This protein binds this small molecule.
Small molecule (SMILES): CCOc1cc2ncc(C#N)c(Nc3ccc(F)c(Cl)c3)c2cc1NC(=O)/C=C/CN(C)C

Binding-site contacts:
Ligand atom O01 contacts residue SER301 of chain 2.A at 3.8 Å.
Ligand atom C17 contacts residue LEU141 of chain 1.A at 3.9 Å (hydrophobic).
Ligand atom CL1 contacts residue CYS300 of chain 2.A at 3.1 Å.
Ligand atom C10 contacts residue SER301 of chain 2.A at 3.5 Å.
Ligand atom C14 contacts residue SER301 of chain 2.A at 3.8 Å.
Ligand atom C08 contacts residue CYS300 of chain 2.A at 3.1 Å (hydrophobic).
Ligand atom N04 contacts residue ILE213 of chain 2.A at 3.9 Å.
Ligand atom C10 contacts residue CYS300 of chain 2.A at 3.4 Å (hydrophobic).
Ligand atom CL1 contacts residue LEU253 of chain 2.A at 3.6 Å.
Ligand atom C20 contacts residue CYS300 of chain 2.A at 3.7 Å (hydrophobic).
Ligand atom C13 contacts residue SER301 of chain 2.A at 3.1 Å.
Ligand atom O02 contacts residue SER301 of chain 2.A at 3.5 Å (h-bond).
Ligand atom C24 contacts residue GLN256 of chain 2.A at 3.7 Å.
Ligand atom CL1 contacts residue VAL296 of chain 2.A at 3.9 Å.
Ligand atom F01 contacts residue PRO252 of chain 2.A at 3.9 Å.
Ligand atom C09 contacts residue CYS300 of chain 2.A at 3.2 Å (hydrophobic).
Ligand atom C18 contacts residue CYS300 of chain 2.A at 3.7 Å (hydrophobic).
Ligand atom F01 contacts residue VAL297 of chain 2.A at 3.9 Å.
Ligand atom CL1 contacts residue VAL297 of chain 2.A at 3.8 Å.
Ligand atom C07 contacts residue CYS300 of chain 2.A at 3.2 Å (hydrophobic).
Ligand atom N05 contacts residue SER301 of chain 2.A at 3.9 Å.
Ligand atom C17 contacts residue ASN142 of chain 1.A at 3.3 Å.
Ligand atom C17 contacts residue SER301 of chain 2.A at 3.6 Å.
Ligand atom C23 contacts residue GLN256 of chain 2.A at 3.4 Å.
Ligand atom C15 contacts residue SER301 of chain 2.A at 4.0 Å.
Ligand atom C15 contacts residue CYS300 of chain 2.A at 3.5 Å (hydrophobic).
Ligand atom F01 contacts residue GLN256 of chain 2.A at 3.5 Å.
Ligand atom C01 contacts residue SER301 of chain 2.A at 3.9 Å.
Ligand atom C16 contacts residue ASN142 of chain 1.A at 3.2 Å.
Ligand atom C22 contacts residue GLN256 of chain 2.A at 3.6 Å.
Ligand atom C12 contacts residue SER301 of chain 2.A at 2.8 Å.
Ligand atom C09 contacts residue SER301 of chain 2.A at 3.9 Å.
Ligand atom N05 contacts residue CYS300 of chain 2.A at 3.9 Å.
Ligand atom CL1 contacts residue ILE213 of chain 2.A at 3.4 Å.
Ligand atom C21 contacts residue CYS300 of chain 2.A at 4.0 Å (hydrophobic).
Ligand atom F01 contacts residue LEU253 of chain 2.A at 3.6 Å.
Ligand atom C11 contacts residue SER301 of chain 2.A at 3.4 Å.
Ligand atom N03 contacts residue CYS300 of chain 2.A at 3.4 Å (h-bond).
Ligand atom N01 contacts residue SER301 of chain 2.A at 3.0 Å (h-bond).
Ligand atom C17 contacts residue TYR118 of chain 1.A at 3.6 Å (hydrophobic).

Sequence of chain 1.A:
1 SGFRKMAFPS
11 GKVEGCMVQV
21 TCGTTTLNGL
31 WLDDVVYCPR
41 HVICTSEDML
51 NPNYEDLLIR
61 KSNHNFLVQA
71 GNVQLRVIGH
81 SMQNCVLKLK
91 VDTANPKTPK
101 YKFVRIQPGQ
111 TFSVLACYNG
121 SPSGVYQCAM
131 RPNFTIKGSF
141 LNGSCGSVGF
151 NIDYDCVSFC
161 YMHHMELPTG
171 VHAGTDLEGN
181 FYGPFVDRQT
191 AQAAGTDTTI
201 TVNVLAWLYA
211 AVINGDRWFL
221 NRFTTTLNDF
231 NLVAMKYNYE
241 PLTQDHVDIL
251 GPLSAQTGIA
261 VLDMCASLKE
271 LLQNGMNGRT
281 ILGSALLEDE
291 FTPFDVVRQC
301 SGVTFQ

Sequence of chain 2.A:
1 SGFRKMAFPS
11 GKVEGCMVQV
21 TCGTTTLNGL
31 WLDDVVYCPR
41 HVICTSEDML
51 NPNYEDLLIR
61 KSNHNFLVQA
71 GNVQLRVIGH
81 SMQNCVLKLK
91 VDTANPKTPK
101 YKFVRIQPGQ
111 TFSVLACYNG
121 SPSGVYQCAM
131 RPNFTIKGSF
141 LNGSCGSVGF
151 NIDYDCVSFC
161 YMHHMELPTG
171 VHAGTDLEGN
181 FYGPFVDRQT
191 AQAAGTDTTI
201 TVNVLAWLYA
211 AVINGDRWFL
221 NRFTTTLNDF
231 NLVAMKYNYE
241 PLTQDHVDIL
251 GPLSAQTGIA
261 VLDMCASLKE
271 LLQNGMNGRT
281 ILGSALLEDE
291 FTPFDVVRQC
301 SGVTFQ